Binding-site contacts:
Ligand atom C6 contacts residue ARG196 of chain 1.B at 3.6 Å.
Ligand atom C1 contacts residue PHE193 of chain 1.B at 3.9 Å (hydrophobic).
Ligand atom C22 contacts residue ILE309 of chain 1.B at 3.7 Å (hydrophobic).
Ligand atom C7 contacts residue ALA244 of chain 1.B at 3.9 Å (hydrophobic).
Ligand atom C15 contacts residue ILE351 of chain 1.B at 3.8 Å (hydrophobic).
Ligand atom N8 contacts residue ALA244 of chain 1.B at 3.4 Å.
Ligand atom C16 contacts residue ILE351 of chain 1.B at 3.9 Å (hydrophobic).
Ligand atom N8 contacts residue PHE193 of chain 1.B at 3.8 Å.
Ligand atom C1 contacts residue ASP219 of chain 1.B at 3.5 Å.
Ligand atom O19 contacts residue ALA379 of chain 1.B at 3.4 Å.
Ligand atom O20 contacts residue ALA379 of chain 1.B at 3.6 Å.
Ligand atom C2 contacts residue TYR18 of chain 1.A at 3.5 Å (hydrophobic).
Ligand atom C2 contacts residue ASP219 of chain 1.B at 3.2 Å.
Ligand atom C17 contacts residue HIS191 of chain 1.B at 3.5 Å.
Ligand atom C7 contacts residue TYR18 of chain 1.A at 3.5 Å (hydrophobic).
Ligand atom C13 contacts residue VAL242 of chain 1.B at 3.6 Å (hydrophobic).
Ligand atom C6 contacts residue PHE193 of chain 1.B at 3.7 Å (hydrophobic).
Ligand atom C9 contacts residue PHE193 of chain 1.B at 3.7 Å (hydrophobic).
Ligand atom C7 contacts residue ARG311 of chain 1.B at 3.6 Å.
Ligand atom C3 contacts residue TYR18 of chain 1.A at 3.5 Å (hydrophobic).
Ligand atom C4 contacts residue ARG311 of chain 1.B at 3.7 Å.
Ligand atom N5 contacts residue ARG196 of chain 1.B at 3.8 Å.
Ligand atom N5 contacts residue TYR18 of chain 1.A at 3.8 Å.
Ligand atom C9 contacts residue SER275 of chain 1.B at 3.7 Å.
Ligand atom S10 contacts residue ILE351 of chain 1.B at 3.9 Å.
Ligand atom N5 contacts residue PHE193 of chain 1.B at 3.6 Å.
Ligand atom C4 contacts residue PHE193 of chain 1.B at 3.7 Å (hydrophobic).
Ligand atom O20 contacts residue ILE309 of chain 1.B at 3.9 Å.
Ligand atom O19 contacts residue TYR188 of chain 1.B at 3.2 Å (h-bond).
Ligand atom C2 contacts residue PHE193 of chain 1.B at 3.9 Å (hydrophobic).
Ligand atom C9 contacts residue ALA244 of chain 1.B at 3.6 Å (hydrophobic).
Ligand atom C4 contacts residue TYR18 of chain 1.A at 3.8 Å (hydrophobic).
Ligand atom S10 contacts residue SER275 of chain 1.B at 3.1 Å (h-bond).
Ligand atom S10 contacts residue PHE193 of chain 1.B at 3.5 Å.
Ligand atom C3 contacts residue PHE193 of chain 1.B at 3.8 Å (hydrophobic).
Ligand atom S10 contacts residue ARG311 of chain 1.B at 3.7 Å.
Ligand atom C12 contacts residue VAL242 of chain 1.B at 3.8 Å (hydrophobic).
Ligand atom C1 contacts residue TYR18 of chain 1.A at 3.5 Å (hydrophobic).
Ligand atom C13 contacts residue SER275 of chain 1.B at 3.5 Å.
Ligand atom C16 contacts residue HIS191 of chain 1.B at 3.6 Å.

Sequence of chain 1.B:
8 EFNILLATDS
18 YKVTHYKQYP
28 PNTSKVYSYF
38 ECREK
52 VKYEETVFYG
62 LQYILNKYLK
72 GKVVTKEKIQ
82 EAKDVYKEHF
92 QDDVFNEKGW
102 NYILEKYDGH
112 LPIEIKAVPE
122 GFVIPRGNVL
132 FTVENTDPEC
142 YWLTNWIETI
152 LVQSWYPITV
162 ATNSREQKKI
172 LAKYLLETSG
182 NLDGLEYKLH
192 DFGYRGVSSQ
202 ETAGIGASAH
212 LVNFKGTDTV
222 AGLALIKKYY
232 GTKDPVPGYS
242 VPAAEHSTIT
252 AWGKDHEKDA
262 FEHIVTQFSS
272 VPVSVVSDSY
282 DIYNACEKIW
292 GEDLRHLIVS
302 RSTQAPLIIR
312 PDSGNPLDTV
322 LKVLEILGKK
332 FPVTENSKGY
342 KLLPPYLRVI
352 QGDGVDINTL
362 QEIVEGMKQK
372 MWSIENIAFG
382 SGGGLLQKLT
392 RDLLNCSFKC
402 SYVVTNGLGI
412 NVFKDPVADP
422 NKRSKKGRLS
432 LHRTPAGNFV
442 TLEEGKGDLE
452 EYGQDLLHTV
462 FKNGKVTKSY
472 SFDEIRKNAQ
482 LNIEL

The protein below binds the small molecule below.
Small molecule (SMILES): O=S(=O)(c1ccc(NC(=S)NCc2cccnc2)cc1)N1CCCCC1

Sequence of chain 1.A:
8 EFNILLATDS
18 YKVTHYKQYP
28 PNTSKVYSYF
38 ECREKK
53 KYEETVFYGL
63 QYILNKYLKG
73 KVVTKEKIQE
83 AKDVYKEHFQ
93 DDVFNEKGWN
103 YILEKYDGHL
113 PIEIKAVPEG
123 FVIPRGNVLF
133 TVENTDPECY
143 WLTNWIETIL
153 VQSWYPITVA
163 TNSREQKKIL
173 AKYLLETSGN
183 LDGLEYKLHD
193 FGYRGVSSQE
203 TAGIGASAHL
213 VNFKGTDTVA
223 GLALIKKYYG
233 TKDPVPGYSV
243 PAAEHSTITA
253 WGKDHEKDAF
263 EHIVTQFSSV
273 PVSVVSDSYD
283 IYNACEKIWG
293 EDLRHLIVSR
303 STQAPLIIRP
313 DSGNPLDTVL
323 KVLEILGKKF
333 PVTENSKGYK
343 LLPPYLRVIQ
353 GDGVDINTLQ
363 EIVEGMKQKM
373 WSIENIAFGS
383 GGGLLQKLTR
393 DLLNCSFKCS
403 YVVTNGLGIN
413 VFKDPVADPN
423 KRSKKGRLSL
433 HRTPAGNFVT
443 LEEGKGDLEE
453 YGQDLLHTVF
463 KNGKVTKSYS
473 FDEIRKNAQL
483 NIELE